Sequence of chain 3.A:
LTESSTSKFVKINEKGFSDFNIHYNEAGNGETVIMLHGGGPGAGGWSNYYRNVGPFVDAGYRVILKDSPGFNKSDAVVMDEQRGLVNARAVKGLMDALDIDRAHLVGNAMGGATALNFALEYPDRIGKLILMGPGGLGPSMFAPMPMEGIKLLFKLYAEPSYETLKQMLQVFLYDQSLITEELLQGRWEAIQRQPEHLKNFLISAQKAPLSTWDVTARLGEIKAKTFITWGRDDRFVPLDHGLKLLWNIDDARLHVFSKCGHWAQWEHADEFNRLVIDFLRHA

The small molecule below binds the protein below.
Small molecule (SMILES): O=C(O)C(O)=C(F)C=CC(=O)c1ccc(F)cc1

Binding-site contacts:
Ligand atom FB4 contacts residue GLY135 of chain 3.A at 3.5 Å.
Ligand atom CA5 contacts residue HIS262 of chain 3.A at 3.1 Å.
Ligand atom CA1 contacts residue PHE172 of chain 3.A at 3.5 Å (hydrophobic).
Ligand atom CA5 contacts residue ALA109 of chain 3.A at 3.6 Å (hydrophobic).
Ligand atom OA3 contacts residue GLY40 of chain 3.A at 3.3 Å.
Ligand atom OA1 contacts residue ASN48 of chain 3.A at 2.9 Å (h-bond).
Ligand atom CA2 contacts residue PHE172 of chain 3.A at 3.5 Å (hydrophobic).
Ligand atom CB2 contacts residue ILE150 of chain 3.A at 3.3 Å (hydrophobic).
Ligand atom CA5 contacts residue MLI1 of chain 3.D at 0.3 Å.
Ligand atom CA3 contacts residue GLY40 of chain 3.A at 3.6 Å.
Ligand atom CA6 contacts residue GLY39 of chain 3.A at 3.6 Å.
Ligand atom CB4 contacts residue GLY135 of chain 3.A at 3.5 Å.
Ligand atom CA3 contacts residue MLI1 of chain 3.D at 0.9 Å.
Ligand atom CA4 contacts residue GLY39 of chain 3.A at 3.4 Å.
Ligand atom OA4 contacts residue MET110 of chain 3.A at 2.9 Å (h-bond).
Ligand atom OA1 contacts residue MLI1 of chain 3.D at 1.8 Å (h-bond).
Ligand atom CA2 contacts residue GLY40 of chain 3.A at 3.5 Å.
Ligand atom CA2 contacts residue MLI1 of chain 3.D at 0.8 Å.
Ligand atom CB1 contacts residue MLI1 of chain 3.D at 2.0 Å.
Ligand atom CA6 contacts residue ALA109 of chain 3.A at 3.3 Å (hydrophobic).
Ligand atom FB4 contacts residue LEU210 of chain 3.A at 3.0 Å.
Ligand atom CB3 contacts residue ILE150 of chain 3.A at 3.3 Å (hydrophobic).
Ligand atom CB3 contacts residue MLI1 of chain 3.D at 3.5 Å.
Ligand atom CA4 contacts residue MLI1 of chain 3.D at 0.9 Å.
Ligand atom OA2 contacts residue MLI1 of chain 3.D at 1.4 Å (h-bond).
Ligand atom CB3 contacts residue VAL237 of chain 3.A at 3.4 Å (hydrophobic).
Ligand atom CB2 contacts residue MLI1 of chain 3.D at 2.1 Å.
Ligand atom OA3 contacts residue MLI1 of chain 3.D at 1.8 Å (h-bond).
Ligand atom OA2 contacts residue PHE172 of chain 3.A at 3.3 Å.
Ligand atom FA3 contacts residue MLI1 of chain 3.D at 1.6 Å.
Ligand atom CA6 contacts residue MLI1 of chain 3.D at 1.1 Å.
Ligand atom OA4 contacts residue ALA109 of chain 3.A at 3.2 Å.
Ligand atom CA4 contacts residue HIS262 of chain 3.A at 3.3 Å.
Ligand atom FB4 contacts residue GLY136 of chain 3.A at 3.0 Å.
Ligand atom OA4 contacts residue MLI1 of chain 3.D at 1.0 Å (h-bond).
Ligand atom OA4 contacts residue GLY39 of chain 3.A at 2.7 Å (h-bond).
Ligand atom FA3 contacts residue PHE236 of chain 3.A at 3.6 Å.
Ligand atom CA1 contacts residue MLI1 of chain 3.D at 1.1 Å.
Ligand atom CB6 contacts residue MLI1 of chain 3.D at 3.4 Å.
Ligand atom FA3 contacts residue LEU153 of chain 3.A at 3.6 Å.